Binding-site contacts:
Ligand atom C5' contacts residue ARG49 of chain 34.C at 2.6 Å.
Ligand atom C4' contacts residue ARG49 of chain 34.C at 3.6 Å.
Ligand atom N7 contacts residue LYS61 of chain 5.C at 3.4 Å.
Ligand atom OP2 contacts residue LYS89 of chain 34.C at 3.5 Å (salt-bridge).
Ligand atom N7 contacts residue TYR85 of chain 5.C at 3.8 Å.
Ligand atom OP1 contacts residue SER51 of chain 34.C at 2.7 Å (h-bond).
Ligand atom O5' contacts residue ARG49 of chain 34.C at 3.6 Å (salt-bridge).
Ligand atom O5' contacts residue LYS89 of chain 34.C at 3.2 Å (salt-bridge).
Ligand atom OP2 contacts residue TYR85 of chain 5.C at 2.6 Å (h-bond).
Ligand atom P contacts residue ARG49 of chain 34.C at 3.7 Å.
Ligand atom C6 contacts residue THR59 of chain 5.C at 3.5 Å.
Ligand atom OP2 contacts residue LYS57 of chain 34.C at 3.5 Å (salt-bridge).
Ligand atom OP1 contacts residue SER52 of chain 34.C at 3.1 Å.
Ligand atom C8 contacts residue LYS61 of chain 5.C at 3.6 Å.
Ligand atom OP2 contacts residue LYS57 of chain 34.C at 3.0 Å (salt-bridge).
Ligand atom C2 contacts residue SER47 of chain 5.C at 3.2 Å.
Ligand atom OP2 contacts residue THR91 of chain 34.C at 3.7 Å.
Ligand atom OP1 contacts residue LYS57 of chain 34.C at 2.9 Å.
Ligand atom N1 contacts residue SER47 of chain 5.C at 2.7 Å (h-bond).
Ligand atom C6 contacts residue THR45 of chain 5.C at 3.4 Å.
Ligand atom C5 contacts residue THR45 of chain 5.C at 3.4 Å.
Ligand atom O5' contacts residue LYS57 of chain 34.C at 2.8 Å (salt-bridge).
Ligand atom OP1 contacts residue ARG49 of chain 34.C at 2.6 Å (salt-bridge).
Ligand atom OP1 contacts residue ASN55 of chain 34.C at 3.2 Å.
Ligand atom OP2 contacts residue LYS43 of chain 5.C at 2.7 Å (salt-bridge).
Ligand atom N6 contacts residue THR45 of chain 5.C at 2.8 Å (h-bond).
Ligand atom OP1 contacts residue LYS89 of chain 34.C at 3.5 Å (salt-bridge).
Ligand atom P contacts residue SER51 of chain 34.C at 3.3 Å.
Ligand atom N7 contacts residue THR45 of chain 5.C at 2.7 Å (h-bond).
Ligand atom O3' contacts residue ARG49 of chain 34.C at 3.6 Å (salt-bridge).
Ligand atom OP2 contacts residue SER51 of chain 34.C at 3.3 Å (h-bond).
Ligand atom N6 contacts residue THR59 of chain 5.C at 2.7 Å (h-bond).
Ligand atom N6 contacts residue CYS46 of chain 5.C at 3.6 Å (h-bond).
Ligand atom N1 contacts residue THR59 of chain 5.C at 3.4 Å.
Ligand atom C5' contacts residue LYS57 of chain 34.C at 3.8 Å.
Ligand atom N9 contacts residue LYS61 of chain 5.C at 3.8 Å.
Ligand atom O3' contacts residue SER51 of chain 34.C at 3.3 Å (h-bond).
Ligand atom O4' contacts residue LYS61 of chain 5.C at 3.7 Å.
Ligand atom OP1 contacts residue ASN55 of chain 34.C at 3.0 Å (h-bond).
Ligand atom P contacts residue LYS57 of chain 34.C at 3.1 Å.

Sequence of chain 5.C:
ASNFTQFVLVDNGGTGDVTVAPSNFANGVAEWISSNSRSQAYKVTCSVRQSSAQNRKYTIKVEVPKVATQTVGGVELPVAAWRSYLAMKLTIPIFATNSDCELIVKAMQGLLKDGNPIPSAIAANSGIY

Sequence of chain 34.C:
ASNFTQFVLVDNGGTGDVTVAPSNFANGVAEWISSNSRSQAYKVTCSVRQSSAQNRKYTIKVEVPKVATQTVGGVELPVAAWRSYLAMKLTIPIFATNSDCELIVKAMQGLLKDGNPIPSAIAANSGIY

The protein below binds the small molecule below.
Small molecule (SMILES): Nc1ccn([C@@H]2O[C@H](CO[P](=O)(O)O[C@H]3[C@@H](O)[C@H](n4cnc5c(N)ncnc54)O[C@@H]3CO[P](=O)(O)O[C@H]3[C@@H](O)[C@H](n4cnc5c(=O)nc(N)[nH]c54)O[C@@H]3CO[P](=O)(O)O[C@H]3[C@@H](O)[C@H](n4cnc5c(N)ncnc54)O[C@@H]3CO[P](=O)(O)O[C@H]3[C@@H](O)[C@H](n4cnc5c(N)ncnc54)O[C@@H]3CO[P](=O)(O)O[C@H]3[C@@H](O)[C@H](n4ccc(=O)[nH]c4=O)O[C@@H]3CO[P](=O)(O)O[C@H]3[C@@H](O)[C@H](n4ccc(N)nc4=O)O[C@@H]3CO[P](=O)(O)O[C@H]3[C@@H](O)[C@H](n4ccc(=O)[nH]c4=O)O[C@@H]3CO[P](=O)(O)O[C@H]3[C@@H](O)[C@H](n4cnc5c(=O)nc(N)[nH]c54)O[C@@H]3CO)[C@@H](O)[C@H]2O)c(=O)n1